Sequence of chain 1.A:
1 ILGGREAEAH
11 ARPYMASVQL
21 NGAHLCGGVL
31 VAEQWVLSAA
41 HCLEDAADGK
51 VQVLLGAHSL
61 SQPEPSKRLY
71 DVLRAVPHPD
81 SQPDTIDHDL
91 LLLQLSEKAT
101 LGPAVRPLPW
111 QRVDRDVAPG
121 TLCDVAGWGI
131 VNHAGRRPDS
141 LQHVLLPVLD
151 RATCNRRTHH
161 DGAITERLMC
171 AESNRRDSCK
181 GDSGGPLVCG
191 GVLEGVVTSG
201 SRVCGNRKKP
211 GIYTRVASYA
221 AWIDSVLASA

Binding-site contacts:
Ligand atom O14 contacts residue LYS180 of chain 1.A at 3.4 Å.
Ligand atom C3 contacts residue LEU25 of chain 1.A at 3.7 Å (hydrophobic).
Ligand atom C15 contacts residue LEU25 of chain 1.A at 3.2 Å (hydrophobic).
Ligand atom C22 contacts residue ARG137 of chain 1.A at 3.5 Å.
Ligand atom O34 contacts residue SER183 of chain 1.A at 3.2 Å (h-bond).
Ligand atom N7 contacts residue SER199 of chain 1.A at 3.0 Å (h-bond).
Ligand atom C27 contacts residue TRP128 of chain 1.A at 3.2 Å (hydrophobic).
Ligand atom C25 contacts residue ILE130 of chain 1.A at 3.4 Å (hydrophobic).
Ligand atom N11 contacts residue LEU25 of chain 1.A at 3.0 Å (h-bond).
Ligand atom O34 contacts residue ASP182 of chain 1.A at 3.8 Å.
Ligand atom C27 contacts residue ARG137 of chain 1.A at 3.5 Å.
Ligand atom C29 contacts residue HIS24 of chain 1.A at 3.4 Å.
Ligand atom C39 contacts residue HIS41 of chain 1.A at 3.3 Å.
Ligand atom C33 contacts residue GLY181 of chain 1.A at 3.6 Å.
Ligand atom C19 contacts residue ARG137 of chain 1.A at 3.8 Å.
Ligand atom C23 contacts residue ARG137 of chain 1.A at 3.8 Å.
Ligand atom O35 contacts residue SER199 of chain 1.A at 3.6 Å (h-bond).
Ligand atom C25 contacts residue ARG137 of chain 1.A at 3.6 Å.
Ligand atom C31 contacts residue HIS24 of chain 1.A at 3.4 Å.
Ligand atom C10 contacts residue CYS26 of chain 1.A at 3.9 Å (hydrophobic).
Ligand atom C25 contacts residue LYS180 of chain 1.A at 3.4 Å.
Ligand atom C17 contacts residue ARG137 of chain 1.A at 3.5 Å.
Ligand atom O34 contacts residue LYS180 of chain 1.A at 3.8 Å.
Ligand atom C2 contacts residue CYS42 of chain 1.A at 3.8 Å (hydrophobic).
Ligand atom C29 contacts residue ARG137 of chain 1.A at 3.6 Å.
Ligand atom C33 contacts residue LYS180 of chain 1.A at 3.9 Å.
Ligand atom C6 contacts residue SER199 of chain 1.A at 3.8 Å.
Ligand atom C23 contacts residue GLY181 of chain 1.A at 3.7 Å.
Ligand atom C33 contacts residue SER183 of chain 1.A at 3.1 Å.
Ligand atom O34 contacts residue GLY181 of chain 1.A at 2.7 Å (h-bond).
Ligand atom C23 contacts residue LYS180 of chain 1.A at 3.4 Å.
Ligand atom O35 contacts residue SER183 of chain 1.A at 2.3 Å (h-bond).
Ligand atom C31 contacts residue ARG137 of chain 1.A at 3.5 Å.
Ligand atom C13 contacts residue LEU25 of chain 1.A at 3.5 Å (hydrophobic).
Ligand atom C37 contacts residue SER199 of chain 1.A at 3.9 Å.
Ligand atom C37 contacts residue HIS41 of chain 1.A at 3.5 Å.
Ligand atom C23 contacts residue ILE130 of chain 1.A at 3.9 Å (hydrophobic).
Ligand atom F1 contacts residue CYS42 of chain 1.A at 3.9 Å.
Ligand atom C13 contacts residue LYS180 of chain 1.A at 3.9 Å.
Ligand atom C25 contacts residue GLY129 of chain 1.A at 3.8 Å.

A small-molecule ligand and the protein it binds are described below.
Small molecule (SMILES): O=C(O)c1[nH]c2ccc(F)cc2c1NC(=O)[C@H]1C[C@@H]1c1ccccc1